Binding-site contacts:
Ligand atom O5 contacts residue PRO274 of chain 2.A at 4.0 Å.
Ligand atom C1' contacts residue TRP267 of chain 2.A at 3.7 Å (hydrophobic).
Ligand atom C5' contacts residue ASN22 of chain 1.A at 4.2 Å.
Ligand atom C1 contacts residue TRP267 of chain 2.A at 3.4 Å (hydrophobic).
Ligand atom C4 contacts residue GLY19 of chain 1.A at 4.0 Å.
Ligand atom C1' contacts residue ASN22 of chain 1.A at 3.9 Å.
Ligand atom O3 contacts residue GLY19 of chain 1.A at 3.9 Å.
Ligand atom C5 contacts residue PRO278 of chain 2.A at 3.8 Å (hydrophobic).
Ligand atom C7' contacts residue ASN22 of chain 1.A at 3.6 Å.
Ligand atom O3 contacts residue LEU271 of chain 2.A at 3.7 Å.
Ligand atom O3 contacts residue GLY270 of chain 2.A at 3.7 Å.
Ligand atom O1 contacts residue TRP267 of chain 2.A at 3.0 Å (h-bond).
Ligand atom C8' contacts residue LEU331 of chain 1.A at 4.0 Å (hydrophobic).
Ligand atom C3' contacts residue ARG337 of chain 1.A at 3.4 Å.
Ligand atom O5 contacts residue GLY19 of chain 1.A at 3.5 Å (h-bond).
Ligand atom C1' contacts residue ARG337 of chain 1.A at 3.5 Å.
Ligand atom O1 contacts residue ASN22 of chain 1.A at 3.1 Å (h-bond).
Ligand atom C2 contacts residue TRP267 of chain 2.A at 3.7 Å (hydrophobic).
Ligand atom O3 contacts residue ASN22 of chain 1.A at 3.1 Å (h-bond).
Ligand atom C2 contacts residue GLY270 of chain 2.A at 4.1 Å.
Ligand atom O2 contacts residue GLY270 of chain 2.A at 3.3 Å.
Ligand atom O2 contacts residue LEU271 of chain 2.A at 3.6 Å (h-bond).
Ligand atom C4 contacts residue ASN22 of chain 1.A at 3.9 Å.
Ligand atom C3 contacts residue LEU271 of chain 2.A at 4.1 Å (hydrophobic).
Ligand atom C3 contacts residue GLY270 of chain 2.A at 3.5 Å.
Ligand atom C2' contacts residue ARG337 of chain 1.A at 3.8 Å.
Ligand atom C2' contacts residue VAL18 of chain 1.A at 3.9 Å (hydrophobic).
Ligand atom C8' contacts residue ASP333 of chain 1.A at 3.5 Å.
Ligand atom O5 contacts residue PRO278 of chain 2.A at 3.9 Å.
Ligand atom O2 contacts residue TRP267 of chain 2.A at 2.6 Å (h-bond).
Ligand atom C2' contacts residue ASN22 of chain 1.A at 3.5 Å.
Ligand atom C5 contacts residue PRO274 of chain 2.A at 4.2 Å (hydrophobic).
Ligand atom C2' contacts residue TRP267 of chain 2.A at 4.0 Å (hydrophobic).
Ligand atom C3 contacts residue ASN22 of chain 1.A at 3.8 Å.
Ligand atom C1 contacts residue ASN22 of chain 1.A at 4.0 Å.
Ligand atom C2 contacts residue ASN22 of chain 1.A at 3.9 Å.
Ligand atom C5 contacts residue GLY19 of chain 1.A at 3.7 Å.
Ligand atom C2 contacts residue LEU271 of chain 2.A at 4.2 Å (hydrophobic).
Ligand atom C8' contacts residue TRP267 of chain 2.A at 4.0 Å (hydrophobic).
Ligand atom O4 contacts residue PRO278 of chain 2.A at 3.9 Å.

The protein below binds the small molecule below.
Small molecule (SMILES): CCCCCCCCO[C@H]1O[C@H](CO)[C@@H](O)[C@@H]1O

Sequence of chain 1.A:
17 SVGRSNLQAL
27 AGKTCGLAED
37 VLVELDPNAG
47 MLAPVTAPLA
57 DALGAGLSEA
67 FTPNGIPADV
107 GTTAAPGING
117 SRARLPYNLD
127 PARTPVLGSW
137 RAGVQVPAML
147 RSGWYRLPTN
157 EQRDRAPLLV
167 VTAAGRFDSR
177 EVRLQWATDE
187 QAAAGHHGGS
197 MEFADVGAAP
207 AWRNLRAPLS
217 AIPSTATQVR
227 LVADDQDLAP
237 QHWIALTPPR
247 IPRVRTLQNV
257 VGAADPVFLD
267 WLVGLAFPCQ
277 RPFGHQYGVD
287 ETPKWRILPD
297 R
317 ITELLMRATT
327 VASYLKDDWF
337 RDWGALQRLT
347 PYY

Sequence of chain 2.A:
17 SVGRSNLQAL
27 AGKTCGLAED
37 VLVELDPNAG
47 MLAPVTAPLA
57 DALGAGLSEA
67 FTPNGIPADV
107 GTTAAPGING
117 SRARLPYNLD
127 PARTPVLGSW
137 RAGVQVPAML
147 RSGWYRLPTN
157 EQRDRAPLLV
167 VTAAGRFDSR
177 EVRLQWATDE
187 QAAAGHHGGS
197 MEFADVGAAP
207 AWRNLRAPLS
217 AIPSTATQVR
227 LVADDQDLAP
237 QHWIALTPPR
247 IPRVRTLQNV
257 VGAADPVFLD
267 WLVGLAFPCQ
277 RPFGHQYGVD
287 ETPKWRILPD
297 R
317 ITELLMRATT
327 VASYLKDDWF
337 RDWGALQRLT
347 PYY